Sequence of chain 2.B:
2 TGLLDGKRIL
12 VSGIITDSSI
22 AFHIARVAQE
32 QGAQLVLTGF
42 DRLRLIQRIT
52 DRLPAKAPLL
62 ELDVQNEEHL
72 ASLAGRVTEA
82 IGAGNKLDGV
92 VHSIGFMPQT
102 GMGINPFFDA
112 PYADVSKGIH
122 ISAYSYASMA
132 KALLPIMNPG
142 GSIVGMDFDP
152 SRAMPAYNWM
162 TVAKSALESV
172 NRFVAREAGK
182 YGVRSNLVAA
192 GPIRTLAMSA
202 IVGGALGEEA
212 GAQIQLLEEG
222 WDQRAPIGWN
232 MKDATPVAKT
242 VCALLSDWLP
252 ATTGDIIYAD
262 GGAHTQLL

This small molecule binds to this protein.
Small molecule (SMILES): CCCCCCc1ccc(Oc2ccccc2C)c(O)c1

Binding-site contacts:
Ligand atom O17 contacts residue LYS165 of chain 2.B at 3.6 Å.
Ligand atom C3 contacts residue MET199 of chain 2.B at 3.9 Å (hydrophobic).
Ligand atom C2 contacts residue NAD1 of chain 2.G at 3.4 Å.
Ligand atom C6 contacts residue NAD1 of chain 2.G at 3.4 Å.
Ligand atom C21 contacts residue VAL203 of chain 2.B at 3.4 Å (hydrophobic).
Ligand atom C18 contacts residue PHE149 of chain 2.B at 3.6 Å (hydrophobic).
Ligand atom C19 contacts residue PHE149 of chain 2.B at 3.9 Å (hydrophobic).
Ligand atom C12 contacts residue MET161 of chain 2.B at 3.9 Å (hydrophobic).
Ligand atom C16 contacts residue PHE149 of chain 2.B at 3.8 Å (hydrophobic).
Ligand atom C10 contacts residue MET103 of chain 2.B at 3.5 Å (hydrophobic).
Ligand atom C10 contacts residue VAL203 of chain 2.B at 3.8 Å (hydrophobic).
Ligand atom C1 contacts residue PHE149 of chain 2.B at 3.9 Å (hydrophobic).
Ligand atom C18 contacts residue LEU218 of chain 2.B at 4.0 Å (hydrophobic).
Ligand atom C1 contacts residue NAD1 of chain 2.G at 3.5 Å.
Ligand atom C11 contacts residue MET98 of chain 2.B at 3.7 Å (hydrophobic).
Ligand atom C9 contacts residue MET161 of chain 2.B at 3.8 Å (hydrophobic).
Ligand atom C16 contacts residue NAD1 of chain 2.G at 3.5 Å.
Ligand atom C8 contacts residue MET161 of chain 2.B at 4.0 Å (hydrophobic).
Ligand atom C9 contacts residue VAL203 of chain 2.B at 3.7 Å (hydrophobic).
Ligand atom C14 contacts residue ALA198 of chain 2.B at 3.8 Å (hydrophobic).
Ligand atom C4 contacts residue MET199 of chain 2.B at 3.9 Å (hydrophobic).
Ligand atom C21 contacts residue ALA157 of chain 2.B at 3.8 Å (hydrophobic).
Ligand atom O7 contacts residue NAD1 of chain 2.G at 3.2 Å (h-bond).
Ligand atom C14 contacts residue GLY96 of chain 2.B at 3.6 Å.
Ligand atom C11 contacts residue MET161 of chain 2.B at 3.8 Å (hydrophobic).
Ligand atom C1 contacts residue TYR158 of chain 2.B at 3.2 Å (hydrophobic).
Ligand atom C2 contacts residue TYR158 of chain 2.B at 4.0 Å (hydrophobic).
Ligand atom C3 contacts residue NAD1 of chain 2.G at 3.2 Å.
Ligand atom C6 contacts residue TYR158 of chain 2.B at 3.2 Å (hydrophobic).
Ligand atom C5 contacts residue NAD1 of chain 2.G at 3.5 Å.
Ligand atom O17 contacts residue TYR158 of chain 2.B at 2.4 Å (h-bond).
Ligand atom O17 contacts residue NAD1 of chain 2.G at 2.4 Å (h-bond).
Ligand atom C12 contacts residue PHE97 of chain 2.B at 3.8 Å (hydrophobic).
Ligand atom C13 contacts residue MET161 of chain 2.B at 4.0 Å (hydrophobic).
Ligand atom C14 contacts residue NAD1 of chain 2.G at 3.5 Å.
Ligand atom C21 contacts residue TYR158 of chain 2.B at 3.5 Å (hydrophobic).
Ligand atom C12 contacts residue GLY96 of chain 2.B at 3.6 Å.
Ligand atom C8 contacts residue NAD1 of chain 2.G at 3.8 Å.
Ligand atom C4 contacts residue NAD1 of chain 2.G at 3.5 Å.
Ligand atom C10 contacts residue MET161 of chain 2.B at 3.7 Å (hydrophobic).